Sequence of chain 1.J:
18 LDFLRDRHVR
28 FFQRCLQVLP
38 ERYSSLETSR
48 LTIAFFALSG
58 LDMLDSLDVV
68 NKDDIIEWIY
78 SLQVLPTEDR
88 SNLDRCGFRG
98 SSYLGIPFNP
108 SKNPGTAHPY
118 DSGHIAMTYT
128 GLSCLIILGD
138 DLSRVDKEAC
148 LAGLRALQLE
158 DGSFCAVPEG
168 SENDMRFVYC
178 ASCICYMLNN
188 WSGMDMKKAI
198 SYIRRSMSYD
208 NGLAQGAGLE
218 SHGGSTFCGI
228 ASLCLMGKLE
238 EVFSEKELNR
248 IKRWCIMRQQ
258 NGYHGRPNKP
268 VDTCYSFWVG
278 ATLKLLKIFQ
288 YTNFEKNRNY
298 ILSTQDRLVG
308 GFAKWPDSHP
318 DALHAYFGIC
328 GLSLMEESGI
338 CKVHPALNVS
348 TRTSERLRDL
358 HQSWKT

This protein binds this small molecule.
Small molecule (SMILES): CC[C@H](C)[C@H](NC(=O)[C@H](C)NC(=O)[C@H](CS)NC(=O)[C@@H](N)Cc1ccccc1)C(=O)N[C@@H](CC(C)C)C(=O)O

Sequence of chain 1.I:
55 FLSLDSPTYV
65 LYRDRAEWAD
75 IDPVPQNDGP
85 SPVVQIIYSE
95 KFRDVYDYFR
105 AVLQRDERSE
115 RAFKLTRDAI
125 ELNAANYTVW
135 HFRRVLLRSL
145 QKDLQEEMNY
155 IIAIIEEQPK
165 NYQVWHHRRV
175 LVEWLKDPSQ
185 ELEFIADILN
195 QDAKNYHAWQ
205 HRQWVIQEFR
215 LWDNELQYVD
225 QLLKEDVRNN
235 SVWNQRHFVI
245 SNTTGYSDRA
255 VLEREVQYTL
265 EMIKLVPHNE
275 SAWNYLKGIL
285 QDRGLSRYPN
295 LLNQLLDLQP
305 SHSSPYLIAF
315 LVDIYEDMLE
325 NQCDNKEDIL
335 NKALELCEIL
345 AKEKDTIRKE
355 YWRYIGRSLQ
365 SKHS

Binding-site contacts:
Ligand atom CB contacts residue LYS311 of chain 1.J at 3.4 Å.
Ligand atom CB contacts residue HIS321 of chain 1.J at 3.6 Å.
Ligand atom CE1 contacts residue LYS311 of chain 1.J at 4.0 Å.
Ligand atom CD2 contacts residue PHE174 of chain 1.J at 3.9 Å (hydrophobic).
Ligand atom CE2 contacts residue SER315 of chain 1.J at 3.0 Å.
Ligand atom N contacts residue TYR166 of chain 1.I at 3.9 Å.
Ligand atom CB contacts residue ZN1 of chain 1.FA at 3.6 Å.
Ligand atom CD1 contacts residue ALA123 of chain 1.J at 3.9 Å (hydrophobic).
Ligand atom O contacts residue TYR166 of chain 1.I at 3.7 Å.
Ligand atom SG contacts residue ZN1 of chain 1.FA at 2.4 Å.
Ligand atom O contacts residue ARG173 of chain 1.J at 2.8 Å (salt-bridge).
Ligand atom C contacts residue TYR166 of chain 1.I at 3.5 Å (hydrophobic).
Ligand atom CE1 contacts residue TRP312 of chain 1.J at 3.8 Å (hydrophobic).
Ligand atom CD1 contacts residue LEU320 of chain 1.J at 3.7 Å (hydrophobic).
Ligand atom SG contacts residue ASP269 of chain 1.J at 3.2 Å (salt-bridge).
Ligand atom CD1 contacts residue THR49 of chain 1.J at 3.9 Å.
Ligand atom CD2 contacts residue ALA123 of chain 1.J at 3.9 Å (hydrophobic).
Ligand atom CA contacts residue TYR166 of chain 1.I at 4.0 Å (hydrophobic).
Ligand atom O contacts residue MGM1 of chain 1.HA at 3.9 Å.
Ligand atom CZ contacts residue SER315 of chain 1.J at 3.8 Å.
Ligand atom O contacts residue MGM1 of chain 1.HA at 3.4 Å.
Ligand atom OXT contacts residue TYR166 of chain 1.I at 3.6 Å.
Ligand atom O contacts residue TYR166 of chain 1.I at 3.9 Å.
Ligand atom SG contacts residue HIS321 of chain 1.J at 3.5 Å (h-bond).
Ligand atom CA contacts residue ARG173 of chain 1.J at 3.7 Å.
Ligand atom CD2 contacts residue LYS311 of chain 1.J at 4.0 Å.
Ligand atom CG2 contacts residue MGM1 of chain 1.HA at 4.0 Å.
Ligand atom CD1 contacts residue LYS311 of chain 1.J at 3.2 Å.
Ligand atom CD1 contacts residue MET124 of chain 1.J at 3.7 Å (hydrophobic).
Ligand atom SG contacts residue LYS311 of chain 1.J at 3.9 Å.
Ligand atom O contacts residue GLN167 of chain 1.I at 3.0 Å (h-bond).
Ligand atom O contacts residue LYS311 of chain 1.J at 3.1 Å (salt-bridge).
Ligand atom CG contacts residue LYS311 of chain 1.J at 3.3 Å.
Ligand atom CB contacts residue MGM1 of chain 1.HA at 3.9 Å.
Ligand atom CD2 contacts residue ARG173 of chain 1.J at 3.8 Å.
Ligand atom O contacts residue TYR166 of chain 1.I at 3.4 Å.
Ligand atom CD2 contacts residue SER315 of chain 1.J at 3.7 Å.
Ligand atom O contacts residue LEU320 of chain 1.J at 3.6 Å.
Ligand atom C contacts residue TYR166 of chain 1.I at 3.7 Å (hydrophobic).
Ligand atom C contacts residue ARG173 of chain 1.J at 3.7 Å.